Sequence of chain 1.D:
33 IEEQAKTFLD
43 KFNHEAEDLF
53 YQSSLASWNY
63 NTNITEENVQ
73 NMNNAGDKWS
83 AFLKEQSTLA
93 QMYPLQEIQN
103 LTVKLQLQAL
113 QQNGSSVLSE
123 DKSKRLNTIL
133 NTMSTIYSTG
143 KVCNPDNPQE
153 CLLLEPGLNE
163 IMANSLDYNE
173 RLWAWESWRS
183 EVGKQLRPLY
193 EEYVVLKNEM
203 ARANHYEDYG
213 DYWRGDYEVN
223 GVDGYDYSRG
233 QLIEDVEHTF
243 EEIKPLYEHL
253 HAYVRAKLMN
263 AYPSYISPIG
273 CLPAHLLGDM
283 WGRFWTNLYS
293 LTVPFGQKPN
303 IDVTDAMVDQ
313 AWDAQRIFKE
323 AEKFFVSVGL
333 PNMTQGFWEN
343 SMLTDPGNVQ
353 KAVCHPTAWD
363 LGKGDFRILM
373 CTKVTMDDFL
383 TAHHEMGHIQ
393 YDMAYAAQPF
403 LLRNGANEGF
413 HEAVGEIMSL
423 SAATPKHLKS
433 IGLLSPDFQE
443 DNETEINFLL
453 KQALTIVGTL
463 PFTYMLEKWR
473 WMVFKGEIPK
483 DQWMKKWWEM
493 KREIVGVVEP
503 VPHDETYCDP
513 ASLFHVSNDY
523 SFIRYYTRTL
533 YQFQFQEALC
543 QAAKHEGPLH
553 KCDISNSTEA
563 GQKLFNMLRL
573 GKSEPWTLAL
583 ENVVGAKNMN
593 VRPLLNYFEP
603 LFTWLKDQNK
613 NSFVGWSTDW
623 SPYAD

A protein and the small-molecule ligand that binds it are described below.
Small molecule (SMILES): CC(=O)N[C@H]1[C@H](O[C@H]2[C@H](O)[C@@H](NC(C)=O)CO[C@@H]2CO)O[C@H](CO)[C@@H](O)[C@@H]1O

Binding-site contacts:
Ligand atom C1 contacts residue ASN115 of chain 1.D at 1.4 Å.
Ligand atom O7 contacts residue HIS207 of chain 1.D at 4.1 Å.
Ligand atom N2 contacts residue ASN115 of chain 1.D at 3.0 Å (h-bond).
Ligand atom C2 contacts residue ASN115 of chain 1.D at 2.6 Å.
Ligand atom O5 contacts residue ASN115 of chain 1.D at 2.4 Å (h-bond).
Ligand atom O5 contacts residue VAL119 of chain 1.D at 3.9 Å.
Ligand atom C8 contacts residue GLN113 of chain 1.D at 3.7 Å.
Ligand atom C1 contacts residue VAL119 of chain 1.D at 4.5 Å (hydrophobic).
Ligand atom C8 contacts residue ASN115 of chain 1.D at 3.9 Å.
Ligand atom C5 contacts residue ASN115 of chain 1.D at 3.6 Å.
Ligand atom C3 contacts residue ASN115 of chain 1.D at 3.8 Å.
Ligand atom C4 contacts residue ASN115 of chain 1.D at 4.3 Å.
Ligand atom C7 contacts residue ASN115 of chain 1.D at 3.7 Å.